Sequence of chain 1.A:
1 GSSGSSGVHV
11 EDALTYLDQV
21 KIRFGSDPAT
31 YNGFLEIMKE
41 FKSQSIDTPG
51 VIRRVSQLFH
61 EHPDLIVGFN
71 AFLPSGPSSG

Binding-site contacts:
Ligand atom C9 contacts residue TYR16 of chain 1.A at 4.0 Å (hydrophobic).
Ligand atom C19 contacts residue PHE41 of chain 1.A at 3.7 Å (hydrophobic).
Ligand atom O4 contacts residue PHE69 of chain 1.A at 3.2 Å.
Ligand atom C16 contacts residue THR48 of chain 1.A at 3.5 Å.
Ligand atom O3 contacts residue PHE69 of chain 1.A at 3.8 Å.
Ligand atom C8 contacts residue PHE69 of chain 1.A at 3.3 Å (hydrophobic).
Ligand atom O1 contacts residue PHE69 of chain 1.A at 3.2 Å.
Ligand atom C13 contacts residue PHE69 of chain 1.A at 3.2 Å (hydrophobic).
Ligand atom N3 contacts residue PHE69 of chain 1.A at 3.5 Å.
Ligand atom C5 contacts residue TYR16 of chain 1.A at 3.8 Å (hydrophobic).
Ligand atom C5 contacts residue PHE72 of chain 1.A at 3.6 Å (hydrophobic).
Ligand atom C7 contacts residue VAL55 of chain 1.A at 4.0 Å (hydrophobic).
Ligand atom C17 contacts residue THR48 of chain 1.A at 3.6 Å.
Ligand atom C6 contacts residue PHE69 of chain 1.A at 3.4 Å (hydrophobic).
Ligand atom N1 contacts residue PHE69 of chain 1.A at 3.4 Å.
Ligand atom C16 contacts residue LEU73 of chain 1.A at 3.9 Å (hydrophobic).
Ligand atom O2 contacts residue ALA13 of chain 1.A at 3.1 Å.
Ligand atom C1 contacts residue TYR16 of chain 1.A at 3.6 Å (hydrophobic).
Ligand atom C5 contacts residue PHE69 of chain 1.A at 3.4 Å (hydrophobic).
Ligand atom C4 contacts residue TYR16 of chain 1.A at 3.3 Å (hydrophobic).
Ligand atom C5 contacts residue ALA13 of chain 1.A at 3.8 Å (hydrophobic).
Ligand atom C1 contacts residue ALA13 of chain 1.A at 3.7 Å (hydrophobic).
Ligand atom C15 contacts residue PHE41 of chain 1.A at 3.9 Å (hydrophobic).
Ligand atom C12 contacts residue PHE69 of chain 1.A at 4.0 Å (hydrophobic).
Ligand atom C1 contacts residue LEU17 of chain 1.A at 3.4 Å (hydrophobic).
Ligand atom C15 contacts residue VAL51 of chain 1.A at 3.7 Å (hydrophobic).
Ligand atom O1 contacts residue TYR16 of chain 1.A at 3.1 Å.
Ligand atom C9 contacts residue PHE34 of chain 1.A at 3.5 Å (hydrophobic).
Ligand atom C14 contacts residue PHE41 of chain 1.A at 3.6 Å (hydrophobic).
Ligand atom C8 contacts residue VAL55 of chain 1.A at 3.7 Å (hydrophobic).
Ligand atom C4 contacts residue ALA13 of chain 1.A at 2.9 Å (hydrophobic).
Ligand atom C4 contacts residue LEU17 of chain 1.A at 3.9 Å (hydrophobic).
Ligand atom O4 contacts residue TYR16 of chain 1.A at 3.3 Å.
Ligand atom C7 contacts residue PHE69 of chain 1.A at 3.6 Å (hydrophobic).
Ligand atom C8 contacts residue TYR16 of chain 1.A at 3.3 Å (hydrophobic).
Ligand atom C17 contacts residue PHE41 of chain 1.A at 3.4 Å (hydrophobic).
Ligand atom C9 contacts residue VAL55 of chain 1.A at 3.3 Å (hydrophobic).
Ligand atom C16 contacts residue VAL51 of chain 1.A at 4.0 Å (hydrophobic).
Ligand atom C16 contacts residue PHE69 of chain 1.A at 3.5 Å (hydrophobic).
Ligand atom C7 contacts residue TYR16 of chain 1.A at 4.0 Å (hydrophobic).

A protein and the small-molecule ligand that binds it are described below.
Small molecule (SMILES): CC[C@H]1ON(C(=O)OC(C)C)[C@H]2CN(CCC(C)C)C(=O)[C@H](CCSC)N2C1=O